This small molecule binds to this protein.
Small molecule (SMILES): CSCCC(=O)C(=O)O

Sequence of chain 1.B:
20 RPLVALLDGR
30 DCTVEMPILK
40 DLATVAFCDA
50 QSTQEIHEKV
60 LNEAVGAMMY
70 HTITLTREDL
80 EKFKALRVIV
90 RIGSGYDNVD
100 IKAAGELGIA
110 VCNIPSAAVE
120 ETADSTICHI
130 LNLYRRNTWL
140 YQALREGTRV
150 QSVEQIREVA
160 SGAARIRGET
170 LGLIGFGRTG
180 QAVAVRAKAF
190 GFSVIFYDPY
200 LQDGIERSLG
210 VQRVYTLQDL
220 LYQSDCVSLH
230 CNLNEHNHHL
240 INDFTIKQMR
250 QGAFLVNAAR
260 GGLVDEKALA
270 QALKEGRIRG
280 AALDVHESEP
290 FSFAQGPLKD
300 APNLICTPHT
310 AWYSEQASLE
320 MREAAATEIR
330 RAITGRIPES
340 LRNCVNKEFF

Binding-site contacts:
Ligand atom O5 contacts residue HIS308 of chain 1.B at 3.1 Å (h-bond).
Ligand atom C1 contacts residue NAD1 of chain 1.K at 3.8 Å.
Ligand atom C2 contacts residue NAD1 of chain 1.K at 3.5 Å.
Ligand atom S1 contacts residue ILE91 of chain 1.B at 3.4 Å (h-bond).
Ligand atom O2 contacts residue SER93 of chain 1.B at 2.9 Å (h-bond).
Ligand atom O1 contacts residue ARG90 of chain 1.B at 4.0 Å.
Ligand atom C3 contacts residue NAD1 of chain 1.K at 3.6 Å.
Ligand atom C3 contacts residue TRP311 of chain 1.B at 3.6 Å (hydrophobic).
Ligand atom C4 contacts residue MET320 of chain 1.B at 4.3 Å (hydrophobic).
Ligand atom C5 contacts residue GLY92 of chain 1.B at 4.3 Å.
Ligand atom C1 contacts residue GLY94 of chain 1.B at 3.9 Å.
Ligand atom C3 contacts residue HIS308 of chain 1.B at 3.9 Å.
Ligand atom S1 contacts residue TYR69 of chain 1.B at 4.0 Å.
Ligand atom C5 contacts residue ILE91 of chain 1.B at 3.0 Å (hydrophobic).
Ligand atom C5 contacts residue HIS70 of chain 1.B at 3.1 Å.
Ligand atom O1 contacts residue ARG259 of chain 1.B at 3.6 Å.
Ligand atom C2 contacts residue ARG259 of chain 1.B at 4.4 Å.
Ligand atom S1 contacts residue TRP311 of chain 1.B at 4.4 Å.
Ligand atom O5 contacts residue NAD1 of chain 1.K at 3.0 Å.
Ligand atom O1 contacts residue SER93 of chain 1.B at 3.0 Å (h-bond).
Ligand atom C1 contacts residue GLY92 of chain 1.B at 3.8 Å.
Ligand atom S1 contacts residue GLY92 of chain 1.B at 4.5 Å.
Ligand atom C4 contacts residue TRP311 of chain 1.B at 4.0 Å (hydrophobic).
Ligand atom O2 contacts residue NAD1 of chain 1.K at 3.9 Å.
Ligand atom C5 contacts residue TYR69 of chain 1.B at 3.7 Å (hydrophobic).
Ligand atom C4 contacts residue GLY92 of chain 1.B at 4.0 Å.
Ligand atom O1 contacts residue NAD1 of chain 1.K at 3.9 Å.
Ligand atom C4 contacts residue ILE91 of chain 1.B at 4.1 Å (hydrophobic).
Ligand atom O2 contacts residue GLY92 of chain 1.B at 3.2 Å.
Ligand atom C2 contacts residue HIS308 of chain 1.B at 3.9 Å.
Ligand atom S1 contacts residue MET320 of chain 1.B at 4.4 Å.
Ligand atom S1 contacts residue HIS70 of chain 1.B at 3.9 Å.
Ligand atom O1 contacts residue GLY92 of chain 1.B at 3.9 Å.
Ligand atom O1 contacts residue GLY94 of chain 1.B at 2.8 Å (h-bond).
Ligand atom O2 contacts residue GLY94 of chain 1.B at 4.3 Å.
Ligand atom C5 contacts residue ARG90 of chain 1.B at 3.5 Å.
Ligand atom O5 contacts residue ARG259 of chain 1.B at 3.4 Å (salt-bridge).
Ligand atom C1 contacts residue SER93 of chain 1.B at 3.3 Å.